Binding-site contacts:
Ligand atom O15 contacts residue TYR268 of chain 1.A at 3.5 Å (h-bond).
Ligand atom C5 contacts residue LEU370 of chain 1.A at 3.7 Å (hydrophobic).
Ligand atom C3 contacts residue VAL368 of chain 1.A at 3.6 Å (hydrophobic).
Ligand atom O15 contacts residue GLN137 of chain 1.A at 3.2 Å (h-bond).
Ligand atom C6 contacts residue PHE315 of chain 1.A at 3.6 Å (hydrophobic).
Ligand atom O16 contacts residue ALA378 of chain 1.A at 3.8 Å.
Ligand atom C4 contacts residue TRP312 of chain 1.A at 3.3 Å (hydrophobic).
Ligand atom C13 contacts residue TYR379 of chain 1.A at 3.9 Å (hydrophobic).
Ligand atom C11 contacts residue GLN137 of chain 1.A at 3.6 Å.
Ligand atom O16 contacts residue PRO383 of chain 1.A at 3.3 Å.
Ligand atom C1 contacts residue PRO383 of chain 1.A at 3.8 Å (hydrophobic).
Ligand atom C13 contacts residue ASP376 of chain 1.A at 3.4 Å.
Ligand atom C7 contacts residue PHE315 of chain 1.A at 3.7 Å (hydrophobic).
Ligand atom C1 contacts residue ALA378 of chain 1.A at 3.6 Å (hydrophobic).
Ligand atom C5 contacts residue TRP312 of chain 1.A at 3.2 Å (hydrophobic).
Ligand atom C9 contacts residue ALA138 of chain 1.A at 4.0 Å (hydrophobic).
Ligand atom O17 contacts residue PHE315 of chain 1.A at 3.7 Å.
Ligand atom C4 contacts residue PHE315 of chain 1.A at 3.7 Å (hydrophobic).
Ligand atom C12 contacts residue GLN137 of chain 1.A at 4.0 Å.
Ligand atom C7 contacts residue TYR379 of chain 1.A at 3.8 Å (hydrophobic).
Ligand atom C11 contacts residue TYR379 of chain 1.A at 4.0 Å (hydrophobic).
Ligand atom C12 contacts residue TYR379 of chain 1.A at 3.9 Å (hydrophobic).
Ligand atom O16 contacts residue PHE363 of chain 1.A at 3.9 Å.
Ligand atom C11 contacts residue PHE315 of chain 1.A at 3.9 Å (hydrophobic).
Ligand atom O17 contacts residue VAL368 of chain 1.A at 4.0 Å.
Ligand atom C14 contacts residue ALA138 of chain 1.A at 4.0 Å (hydrophobic).
Ligand atom C14 contacts residue PRO375 of chain 1.A at 3.2 Å (hydrophobic).
Ligand atom C7 contacts residue PRO375 of chain 1.A at 3.7 Å (hydrophobic).
Ligand atom C12 contacts residue ALA138 of chain 1.A at 3.6 Å (hydrophobic).
Ligand atom C2 contacts residue PRO383 of chain 1.A at 3.7 Å (hydrophobic).
Ligand atom C14 contacts residue TYR379 of chain 1.A at 4.0 Å (hydrophobic).
Ligand atom C5 contacts residue PHE315 of chain 1.A at 3.4 Å (hydrophobic).
Ligand atom C13 contacts residue PRO375 of chain 1.A at 4.0 Å (hydrophobic).
Ligand atom O17 contacts residue ASP313 of chain 1.A at 3.2 Å (salt-bridge).
Ligand atom O17 contacts residue TRP312 of chain 1.A at 2.5 Å (h-bond).
Ligand atom C8 contacts residue PHE315 of chain 1.A at 3.7 Å (hydrophobic).
Ligand atom C10 contacts residue PHE315 of chain 1.A at 3.4 Å (hydrophobic).
Ligand atom C13 contacts residue ALA138 of chain 1.A at 3.9 Å (hydrophobic).
Ligand atom O15 contacts residue ALA138 of chain 1.A at 3.5 Å (h-bond).
Ligand atom C1 contacts residue TYR379 of chain 1.A at 4.0 Å (hydrophobic).

A protein and the small-molecule ligand that binds it are described below.
Small molecule (SMILES): Oc1ccc(CCc2cc(O)cc(O)c2)cc1

Sequence of chain 1.A:
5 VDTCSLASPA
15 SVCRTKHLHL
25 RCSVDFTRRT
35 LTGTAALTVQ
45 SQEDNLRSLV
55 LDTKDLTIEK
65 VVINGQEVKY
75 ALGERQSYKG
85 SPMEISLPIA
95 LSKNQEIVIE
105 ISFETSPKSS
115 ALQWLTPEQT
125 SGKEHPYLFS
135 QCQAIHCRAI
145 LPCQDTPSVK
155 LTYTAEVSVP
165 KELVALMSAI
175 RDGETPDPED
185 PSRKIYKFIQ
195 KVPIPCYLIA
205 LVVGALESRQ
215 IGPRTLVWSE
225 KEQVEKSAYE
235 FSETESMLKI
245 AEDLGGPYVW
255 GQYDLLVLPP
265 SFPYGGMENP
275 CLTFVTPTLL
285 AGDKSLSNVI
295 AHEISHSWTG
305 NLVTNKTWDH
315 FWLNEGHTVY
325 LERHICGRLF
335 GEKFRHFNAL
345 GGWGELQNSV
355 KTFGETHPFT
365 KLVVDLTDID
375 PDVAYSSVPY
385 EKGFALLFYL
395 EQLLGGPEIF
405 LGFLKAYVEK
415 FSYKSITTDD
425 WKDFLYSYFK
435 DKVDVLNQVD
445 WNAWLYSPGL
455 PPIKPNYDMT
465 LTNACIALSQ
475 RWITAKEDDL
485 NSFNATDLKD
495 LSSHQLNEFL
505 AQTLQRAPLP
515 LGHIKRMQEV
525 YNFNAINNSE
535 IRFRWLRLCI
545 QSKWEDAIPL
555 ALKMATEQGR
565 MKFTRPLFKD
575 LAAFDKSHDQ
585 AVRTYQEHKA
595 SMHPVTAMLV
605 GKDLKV